The protein below binds the small molecule below.
Small molecule (SMILES): CC(=O)N[C@H]1[C@H](O[C@H]2[C@H](O)[C@@H](NC(C)=O)CO[C@@H]2CO)O[C@H](CO)[C@@H](O)[C@@H]1O

Sequence of chain 1.E:
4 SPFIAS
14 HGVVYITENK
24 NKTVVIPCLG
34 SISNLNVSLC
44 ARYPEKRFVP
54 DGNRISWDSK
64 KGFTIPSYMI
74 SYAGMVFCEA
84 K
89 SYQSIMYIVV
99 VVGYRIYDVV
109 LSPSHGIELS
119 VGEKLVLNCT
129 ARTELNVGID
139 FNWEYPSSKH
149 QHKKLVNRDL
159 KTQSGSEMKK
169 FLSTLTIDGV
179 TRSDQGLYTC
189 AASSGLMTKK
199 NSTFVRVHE

Binding-site contacts:
Ligand atom O7 contacts residue SER110 of chain 1.E at 2.9 Å (h-bond).
Ligand atom C3 contacts residue ASN126 of chain 1.E at 3.8 Å.
Ligand atom C6 contacts residue LEU170 of chain 1.E at 4.1 Å (hydrophobic).
Ligand atom C8 contacts residue SER110 of chain 1.E at 4.3 Å.
Ligand atom C1 contacts residue ASN126 of chain 1.E at 1.4 Å.
Ligand atom C7 contacts residue ASN126 of chain 1.E at 3.2 Å.
Ligand atom O7 contacts residue ASN126 of chain 1.E at 2.8 Å (h-bond).
Ligand atom C7 contacts residue SER110 of chain 1.E at 3.9 Å.
Ligand atom C5 contacts residue ASN126 of chain 1.E at 3.6 Å.
Ligand atom C8 contacts residue PRO111 of chain 1.E at 4.3 Å (hydrophobic).
Ligand atom N2 contacts residue VAL124 of chain 1.E at 4.0 Å.
Ligand atom O5 contacts residue ASN126 of chain 1.E at 2.4 Å (h-bond).
Ligand atom C6 contacts residue ARG156 of chain 1.E at 4.2 Å.
Ligand atom O6 contacts residue LEU170 of chain 1.E at 4.3 Å.
Ligand atom O6 contacts residue ARG156 of chain 1.E at 4.3 Å.
Ligand atom N2 contacts residue ASN126 of chain 1.E at 3.0 Å (h-bond).
Ligand atom O5 contacts residue THR172 of chain 1.E at 4.5 Å.
Ligand atom C4 contacts residue ASN126 of chain 1.E at 4.3 Å.
Ligand atom C2 contacts residue ASN126 of chain 1.E at 2.5 Å.
Ligand atom O5 contacts residue LEU170 of chain 1.E at 4.2 Å.